Sequence of chain 1.C:
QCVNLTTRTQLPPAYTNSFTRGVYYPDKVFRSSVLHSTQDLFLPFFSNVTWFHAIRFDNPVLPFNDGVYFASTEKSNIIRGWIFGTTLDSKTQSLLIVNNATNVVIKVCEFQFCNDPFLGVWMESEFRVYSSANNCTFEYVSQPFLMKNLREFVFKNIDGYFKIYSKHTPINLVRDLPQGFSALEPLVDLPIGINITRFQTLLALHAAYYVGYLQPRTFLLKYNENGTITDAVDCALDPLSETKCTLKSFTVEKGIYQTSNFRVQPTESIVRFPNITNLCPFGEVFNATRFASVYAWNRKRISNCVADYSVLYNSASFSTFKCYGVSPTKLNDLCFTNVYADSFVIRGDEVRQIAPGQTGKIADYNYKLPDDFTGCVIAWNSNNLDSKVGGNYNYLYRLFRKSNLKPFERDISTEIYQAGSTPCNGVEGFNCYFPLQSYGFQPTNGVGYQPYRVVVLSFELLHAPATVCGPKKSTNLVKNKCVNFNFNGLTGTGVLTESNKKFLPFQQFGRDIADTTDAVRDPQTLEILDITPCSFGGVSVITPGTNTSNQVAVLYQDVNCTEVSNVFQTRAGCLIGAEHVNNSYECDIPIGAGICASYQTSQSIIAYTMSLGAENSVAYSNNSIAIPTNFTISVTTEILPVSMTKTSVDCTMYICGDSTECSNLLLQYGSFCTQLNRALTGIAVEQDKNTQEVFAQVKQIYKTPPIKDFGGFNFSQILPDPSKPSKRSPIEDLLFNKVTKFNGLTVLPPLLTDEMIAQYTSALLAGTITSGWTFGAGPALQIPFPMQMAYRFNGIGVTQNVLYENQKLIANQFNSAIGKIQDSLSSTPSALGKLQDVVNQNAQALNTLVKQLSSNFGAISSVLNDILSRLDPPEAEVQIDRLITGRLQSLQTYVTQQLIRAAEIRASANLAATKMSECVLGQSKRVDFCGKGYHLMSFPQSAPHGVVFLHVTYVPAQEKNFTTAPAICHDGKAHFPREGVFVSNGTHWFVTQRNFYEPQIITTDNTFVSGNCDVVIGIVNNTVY

A small-molecule ligand and the protein it binds are described below.
Small molecule (SMILES): CC(=O)N[C@@H]1[C@@H](O)[C@H](O)[C@@H](CO)O[C@H]1O

Binding-site contacts:
Ligand atom O7 contacts residue ASN616 of chain 1.C at 4.3 Å.
Ligand atom C7 contacts residue GLU619 of chain 1.C at 3.9 Å.
Ligand atom O7 contacts residue GLU619 of chain 1.C at 3.2 Å (salt-bridge).
Ligand atom C8 contacts residue ASN616 of chain 1.C at 3.6 Å.
Ligand atom C2 contacts residue ASN616 of chain 1.C at 2.5 Å.
Ligand atom N2 contacts residue ASN616 of chain 1.C at 2.9 Å (h-bond).
Ligand atom C7 contacts residue ASN616 of chain 1.C at 3.5 Å.
Ligand atom C5 contacts residue ASN616 of chain 1.C at 3.6 Å.
Ligand atom C3 contacts residue ASN616 of chain 1.C at 3.8 Å.
Ligand atom C4 contacts residue ASN616 of chain 1.C at 4.2 Å.
Ligand atom O5 contacts residue ASN616 of chain 1.C at 2.4 Å (h-bond).
Ligand atom C1 contacts residue ASN616 of chain 1.C at 1.4 Å.
Ligand atom N2 contacts residue GLU619 of chain 1.C at 4.0 Å.